Binding-site contacts:
Ligand atom O8 contacts residue SER44 of chain 1.D at 2.5 Å (h-bond).
Ligand atom N4 contacts residue THR213 of chain 1.D at 3.1 Å (h-bond).
Ligand atom O8 contacts residue CYS43 of chain 1.D at 3.2 Å.
Ligand atom C20 contacts residue ILE77 of chain 1.D at 4.0 Å (hydrophobic).
Ligand atom C3 contacts residue THR213 of chain 1.D at 4.2 Å.
Ligand atom C5 contacts residue THR213 of chain 1.D at 3.7 Å.
Ligand atom C5 contacts residue PO41 of chain 1.I at 3.1 Å.
Ligand atom O10 contacts residue ILE77 of chain 1.D at 3.4 Å.
Ligand atom C6 contacts residue LYS47 of chain 1.D at 4.2 Å.
Ligand atom C7 contacts residue CYS43 of chain 1.D at 3.6 Å (hydrophobic).
Ligand atom S1 contacts residue ASN146 of chain 1.D at 3.9 Å.
Ligand atom C14 contacts residue THR213 of chain 1.D at 4.0 Å.
Ligand atom C7 contacts residue SER102 of chain 1.D at 4.2 Å.
Ligand atom O12 contacts residue GLY214 of chain 1.D at 4.0 Å.
Ligand atom C6 contacts residue GLU142 of chain 1.D at 4.0 Å.
Ligand atom O10 contacts residue PO41 of chain 1.I at 4.1 Å.
Ligand atom C6 contacts residue ASN146 of chain 1.D at 4.0 Å.
Ligand atom N4 contacts residue SER44 of chain 1.D at 3.9 Å.
Ligand atom C7 contacts residue LYS47 of chain 1.D at 3.5 Å.
Ligand atom O13 contacts residue ASN146 of chain 1.D at 4.0 Å.
Ligand atom N4 contacts residue PO41 of chain 1.I at 3.0 Å (h-bond).
Ligand atom C3 contacts residue PO41 of chain 1.I at 3.2 Å.
Ligand atom O11 contacts residue PO41 of chain 1.I at 2.9 Å (h-bond).
Ligand atom C7 contacts residue THR213 of chain 1.D at 4.2 Å.
Ligand atom O12 contacts residue THR213 of chain 1.D at 3.8 Å.
Ligand atom C6 contacts residue SER44 of chain 1.D at 1.9 Å.
Ligand atom C9 contacts residue PO41 of chain 1.I at 3.2 Å.
Ligand atom O8 contacts residue LYS47 of chain 1.D at 4.0 Å.
Ligand atom C7 contacts residue GLU142 of chain 1.D at 3.2 Å.
Ligand atom O8 contacts residue ASN146 of chain 1.D at 2.8 Å (h-bond).
Ligand atom C9 contacts residue ILE77 of chain 1.D at 4.2 Å (hydrophobic).
Ligand atom C6 contacts residue THR213 of chain 1.D at 3.4 Å.
Ligand atom C7 contacts residue ASN146 of chain 1.D at 3.7 Å.
Ligand atom C5 contacts residue SER44 of chain 1.D at 3.0 Å.
Ligand atom O13 contacts residue GLN83 of chain 1.C at 3.8 Å.
Ligand atom O8 contacts residue GLU142 of chain 1.D at 2.7 Å (salt-bridge).
Ligand atom C6 contacts residue PO41 of chain 1.I at 3.5 Å.
Ligand atom O12 contacts residue ASN146 of chain 1.D at 3.0 Å (h-bond).
Ligand atom C7 contacts residue SER44 of chain 1.D at 1.4 Å.
Ligand atom O13 contacts residue SER76 of chain 1.D at 3.5 Å (h-bond).

Sequence of chain 1.D:
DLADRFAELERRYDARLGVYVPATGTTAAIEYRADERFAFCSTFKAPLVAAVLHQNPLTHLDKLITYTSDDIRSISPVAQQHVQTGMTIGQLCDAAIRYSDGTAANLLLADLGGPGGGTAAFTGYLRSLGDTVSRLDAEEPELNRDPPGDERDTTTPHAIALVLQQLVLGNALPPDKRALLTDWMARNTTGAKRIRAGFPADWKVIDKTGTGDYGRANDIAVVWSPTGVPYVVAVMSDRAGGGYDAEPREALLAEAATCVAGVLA

The small molecule below binds the protein below.
Small molecule (SMILES): CC(C)([C@@H](N/C=C/C=O)C(=O)O)[S@@](=O)O

Sequence of chain 1.C:
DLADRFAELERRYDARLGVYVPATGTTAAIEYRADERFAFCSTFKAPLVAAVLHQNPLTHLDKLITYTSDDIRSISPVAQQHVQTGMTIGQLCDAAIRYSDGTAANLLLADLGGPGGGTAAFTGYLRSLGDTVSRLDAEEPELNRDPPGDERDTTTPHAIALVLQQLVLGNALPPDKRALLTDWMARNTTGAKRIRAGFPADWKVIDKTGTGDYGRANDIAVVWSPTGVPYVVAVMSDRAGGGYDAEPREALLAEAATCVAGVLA